Sequence of chain 3.A:
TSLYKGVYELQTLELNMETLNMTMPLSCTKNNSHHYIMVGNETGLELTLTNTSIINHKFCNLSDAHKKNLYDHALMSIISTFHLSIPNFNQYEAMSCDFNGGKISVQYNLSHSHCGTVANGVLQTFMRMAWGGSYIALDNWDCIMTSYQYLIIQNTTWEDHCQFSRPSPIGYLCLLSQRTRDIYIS

A protein and the small-molecule ligand that binds it are described below.
Small molecule (SMILES): CC(=O)N[C@H]1[C@H](O[C@H]2[C@H](O)[C@@H](NC(C)=O)CO[C@@H]2CO)O[C@H](CO)[C@@H](O)[C@@H]1O

Binding-site contacts:
Ligand atom O6 contacts residue ASN114 of chain 3.F at 4.3 Å.
Ligand atom C7 contacts residue ASN114 of chain 3.F at 3.6 Å.
Ligand atom C1 contacts residue GLY119 of chain 3.F at 4.3 Å.
Ligand atom N2 contacts residue ASN114 of chain 3.F at 3.0 Å (h-bond).
Ligand atom C3 contacts residue ASN114 of chain 3.F at 3.8 Å.
Ligand atom C8 contacts residue LYS32 of chain 3.F at 4.2 Å.
Ligand atom C1 contacts residue GLN11 of chain 3.A at 3.8 Å.
Ligand atom C7 contacts residue TYR112 of chain 3.F at 3.4 Å (hydrophobic).
Ligand atom C7 contacts residue LYS32 of chain 3.F at 4.3 Å.
Ligand atom C7 contacts residue GLN11 of chain 3.A at 4.0 Å.
Ligand atom O6 contacts residue GLN11 of chain 3.A at 4.0 Å.
Ligand atom O7 contacts residue LYS32 of chain 3.F at 3.8 Å.
Ligand atom N2 contacts residue GLN11 of chain 3.A at 4.3 Å.
Ligand atom C8 contacts residue CYS33 of chain 3.F at 3.6 Å (hydrophobic).
Ligand atom C2 contacts residue ASN114 of chain 3.F at 2.5 Å.
Ligand atom C1 contacts residue ASN114 of chain 3.F at 1.4 Å.
Ligand atom C2 contacts residue GLN11 of chain 3.A at 4.0 Å.
Ligand atom O7 contacts residue TYR112 of chain 3.F at 2.5 Å (h-bond).
Ligand atom C8 contacts residue THR121 of chain 3.F at 4.0 Å.
Ligand atom O7 contacts residue GLN11 of chain 3.A at 3.2 Å (h-bond).
Ligand atom O5 contacts residue ASN114 of chain 3.F at 2.2 Å (h-bond).
Ligand atom O5 contacts residue GLN11 of chain 3.A at 3.9 Å.
Ligand atom C5 contacts residue ASN114 of chain 3.F at 3.5 Å.
Ligand atom O7 contacts residue ASN114 of chain 3.F at 3.7 Å.
Ligand atom C4 contacts residue ASN114 of chain 3.F at 4.2 Å.
Ligand atom C8 contacts residue PHE34 of chain 3.F at 3.8 Å (hydrophobic).
Ligand atom C8 contacts residue TYR112 of chain 3.F at 3.6 Å (hydrophobic).

Sequence of chain 3.F:
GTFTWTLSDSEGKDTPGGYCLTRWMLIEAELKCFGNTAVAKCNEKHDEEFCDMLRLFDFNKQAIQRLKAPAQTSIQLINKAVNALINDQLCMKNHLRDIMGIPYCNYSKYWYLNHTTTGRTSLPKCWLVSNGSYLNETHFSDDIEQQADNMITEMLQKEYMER